Sequence of chain 1.A:
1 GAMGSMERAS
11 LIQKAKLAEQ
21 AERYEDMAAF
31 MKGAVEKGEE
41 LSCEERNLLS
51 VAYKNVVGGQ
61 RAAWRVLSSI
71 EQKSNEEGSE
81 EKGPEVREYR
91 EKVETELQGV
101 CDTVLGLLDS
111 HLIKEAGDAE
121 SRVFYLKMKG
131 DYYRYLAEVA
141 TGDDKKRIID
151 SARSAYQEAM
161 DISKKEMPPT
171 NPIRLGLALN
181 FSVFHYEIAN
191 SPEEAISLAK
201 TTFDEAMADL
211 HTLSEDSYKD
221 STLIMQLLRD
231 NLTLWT

A small-molecule ligand and the protein it binds are described below.
Small molecule (SMILES): [H]/N=C(\N)c1cc(-c2ccccc2)c(NC2CCCCC2)s1

Binding-site contacts:
Ligand atom S contacts residue ASN47 of chain 1.A at 3.8 Å.
Ligand atom C contacts residue LEU48 of chain 1.A at 4.2 Å (hydrophobic).
Ligand atom N2 contacts residue LEU48 of chain 1.A at 3.5 Å.
Ligand atom C2 contacts residue GLU44 of chain 1.A at 4.2 Å.
Ligand atom C10 contacts residue ASN47 of chain 1.A at 3.8 Å.
Ligand atom C3 contacts residue ASN47 of chain 1.A at 4.4 Å.
Ligand atom N contacts residue GLU19 of chain 1.A at 2.9 Å (salt-bridge).
Ligand atom C11 contacts residue ASN47 of chain 1.A at 3.4 Å.
Ligand atom N1 contacts residue ASN47 of chain 1.A at 3.8 Å.
Ligand atom N contacts residue VAL51 of chain 1.A at 3.9 Å.
Ligand atom C9 contacts residue GLU44 of chain 1.A at 3.7 Å.
Ligand atom C6 contacts residue GLU44 of chain 1.A at 3.8 Å.
Ligand atom C7 contacts residue GLU44 of chain 1.A at 3.9 Å.
Ligand atom C1 contacts residue ASN47 of chain 1.A at 4.5 Å.
Ligand atom C9 contacts residue CYS43 of chain 1.A at 4.5 Å (hydrophobic).
Ligand atom N2 contacts residue GLU19 of chain 1.A at 3.0 Å (salt-bridge).
Ligand atom C8 contacts residue CYS43 of chain 1.A at 4.2 Å (hydrophobic).
Ligand atom C12 contacts residue ASN47 of chain 1.A at 3.6 Å.
Ligand atom C3 contacts residue GLU44 of chain 1.A at 4.4 Å.
Ligand atom C16 contacts residue ASN47 of chain 1.A at 4.5 Å.
Ligand atom C8 contacts residue GLU44 of chain 1.A at 3.9 Å.
Ligand atom C4 contacts residue GLU44 of chain 1.A at 4.0 Å.
Ligand atom C contacts residue GLU19 of chain 1.A at 3.8 Å.
Ligand atom C5 contacts residue GLU44 of chain 1.A at 3.7 Å.